Binding-site contacts:
Ligand atom C1' contacts residue GLY119 of chain 2.A at 3.9 Å.
Ligand atom O1' contacts residue GLY119 of chain 2.A at 2.9 Å (h-bond).
Ligand atom F3' contacts residue TRP233 of chain 2.A at 2.8 Å.
Ligand atom O2' contacts residue SER200 of chain 2.A at 1.4 Å.
Ligand atom CM2 contacts residue TRP84 of chain 2.A at 3.6 Å (hydrophobic).
Ligand atom CM3 contacts residue GLU199 of chain 2.A at 3.5 Å.
Ligand atom C1' contacts residue HIS440 of chain 2.A at 3.5 Å.
Ligand atom O1' contacts residue ALA201 of chain 2.A at 3.2 Å (h-bond).
Ligand atom F2' contacts residue PHE288 of chain 2.A at 2.9 Å.
Ligand atom O1' contacts residue SER200 of chain 2.A at 2.6 Å.
Ligand atom O1' contacts residue GLY118 of chain 2.A at 2.9 Å (h-bond).
Ligand atom C3 contacts residue GLY118 of chain 2.A at 4.0 Å.
Ligand atom C2 contacts residue SER200 of chain 2.A at 3.6 Å.
Ligand atom C3 contacts residue HIS440 of chain 2.A at 3.6 Å.
Ligand atom C2 contacts residue GLY118 of chain 2.A at 4.0 Å.
Ligand atom C4 contacts residue GLY119 of chain 2.A at 3.6 Å.
Ligand atom F1' contacts residue PHE290 of chain 2.A at 3.3 Å.
Ligand atom CM1 contacts residue PHE330 of chain 2.A at 4.0 Å (hydrophobic).
Ligand atom O2' contacts residue GLU199 of chain 2.A at 3.6 Å.
Ligand atom C3 contacts residue GLY119 of chain 2.A at 3.8 Å.
Ligand atom C2 contacts residue HIS440 of chain 2.A at 3.6 Å.
Ligand atom O2' contacts residue ALA201 of chain 2.A at 3.7 Å.
Ligand atom C1' contacts residue SER200 of chain 2.A at 2.4 Å.
Ligand atom F3' contacts residue SER200 of chain 2.A at 3.5 Å.
Ligand atom C5 contacts residue TYR121 of chain 2.A at 3.6 Å (hydrophobic).
Ligand atom CM3 contacts residue TRP84 of chain 2.A at 3.7 Å (hydrophobic).
Ligand atom F2' contacts residue HIS440 of chain 2.A at 3.4 Å.
Ligand atom C4 contacts residue GLY118 of chain 2.A at 4.0 Å.
Ligand atom F3' contacts residue ALA201 of chain 2.A at 3.6 Å.
Ligand atom C4 contacts residue PHE331 of chain 2.A at 3.9 Å (hydrophobic).
Ligand atom O2' contacts residue HIS440 of chain 2.A at 2.7 Å (h-bond).
Ligand atom F2' contacts residue PHE331 of chain 2.A at 3.4 Å.
Ligand atom CM1 contacts residue TRP84 of chain 2.A at 3.7 Å (hydrophobic).
Ligand atom O1' contacts residue GLY117 of chain 2.A at 4.0 Å.
Ligand atom C3 contacts residue SER200 of chain 2.A at 3.5 Å.
Ligand atom F1' contacts residue PHE288 of chain 2.A at 3.8 Å.
Ligand atom F1' contacts residue GLY119 of chain 2.A at 3.1 Å.
Ligand atom C2' contacts residue PHE288 of chain 2.A at 3.9 Å (hydrophobic).
Ligand atom C2' contacts residue SER200 of chain 2.A at 3.5 Å.
Ligand atom C1' contacts residue ALA201 of chain 2.A at 3.8 Å (hydrophobic).

Sequence of chain 2.A:
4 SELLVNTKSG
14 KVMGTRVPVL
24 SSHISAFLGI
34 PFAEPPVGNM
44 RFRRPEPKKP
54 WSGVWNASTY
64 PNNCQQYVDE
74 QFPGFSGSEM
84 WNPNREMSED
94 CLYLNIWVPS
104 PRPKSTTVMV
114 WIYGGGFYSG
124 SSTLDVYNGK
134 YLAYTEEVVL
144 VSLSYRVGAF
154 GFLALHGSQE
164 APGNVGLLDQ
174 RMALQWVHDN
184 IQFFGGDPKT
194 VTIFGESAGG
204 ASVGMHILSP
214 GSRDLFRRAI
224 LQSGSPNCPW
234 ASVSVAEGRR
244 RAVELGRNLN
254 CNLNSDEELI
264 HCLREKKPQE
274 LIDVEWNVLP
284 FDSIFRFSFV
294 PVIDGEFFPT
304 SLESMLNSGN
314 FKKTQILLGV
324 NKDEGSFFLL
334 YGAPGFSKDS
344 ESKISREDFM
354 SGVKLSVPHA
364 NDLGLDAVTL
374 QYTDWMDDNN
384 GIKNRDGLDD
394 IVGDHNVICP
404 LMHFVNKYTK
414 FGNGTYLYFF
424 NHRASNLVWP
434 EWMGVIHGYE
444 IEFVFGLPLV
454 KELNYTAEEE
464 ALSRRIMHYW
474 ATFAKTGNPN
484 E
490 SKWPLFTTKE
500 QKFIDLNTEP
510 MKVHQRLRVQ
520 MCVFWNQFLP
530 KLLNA

This protein binds this small molecule.
Small molecule (SMILES): C[N+](C)(C)c1cccc(C(O)(O)C(F)(F)F)c1